Sequence of chain 1.A:
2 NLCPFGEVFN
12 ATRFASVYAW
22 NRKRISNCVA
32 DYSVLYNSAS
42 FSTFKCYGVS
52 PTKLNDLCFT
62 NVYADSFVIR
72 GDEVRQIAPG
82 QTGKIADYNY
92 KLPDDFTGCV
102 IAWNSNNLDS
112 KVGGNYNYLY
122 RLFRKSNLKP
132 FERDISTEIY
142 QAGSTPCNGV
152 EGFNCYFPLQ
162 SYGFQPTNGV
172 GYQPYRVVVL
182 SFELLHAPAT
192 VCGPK

The protein below binds the small molecule below.
Small molecule (SMILES): CC(=O)N[C@@H]1[C@@H](O)[C@H](O)[C@@H](CO)O[C@H]1O

Binding-site contacts:
Ligand atom O7 contacts residue LEU36 of chain 1.A at 4.4 Å.
Ligand atom C7 contacts residue PHE6 of chain 1.A at 4.5 Å (hydrophobic).
Ligand atom C8 contacts residue PHE10 of chain 1.A at 4.3 Å (hydrophobic).
Ligand atom C2 contacts residue ASN11 of chain 1.A at 2.5 Å.
Ligand atom C8 contacts residue VAL35 of chain 1.A at 3.5 Å (hydrophobic).
Ligand atom C4 contacts residue ASN11 of chain 1.A at 4.2 Å.
Ligand atom C7 contacts residue VAL35 of chain 1.A at 3.9 Å (hydrophobic).
Ligand atom C8 contacts residue ASN11 of chain 1.A at 4.0 Å.
Ligand atom N2 contacts residue ASN11 of chain 1.A at 3.1 Å (h-bond).
Ligand atom C1 contacts residue ASN11 of chain 1.A at 1.4 Å.
Ligand atom O3 contacts residue VAL35 of chain 1.A at 3.6 Å.
Ligand atom C5 contacts residue ASN11 of chain 1.A at 3.6 Å.
Ligand atom N2 contacts residue GLY7 of chain 1.A at 3.3 Å.
Ligand atom C7 contacts residue GLY7 of chain 1.A at 3.4 Å.
Ligand atom C8 contacts residue LEU36 of chain 1.A at 4.0 Å (hydrophobic).
Ligand atom C7 contacts residue ASN11 of chain 1.A at 3.8 Å.
Ligand atom O7 contacts residue GLY7 of chain 1.A at 3.0 Å.
Ligand atom O7 contacts residue VAL35 of chain 1.A at 4.3 Å.
Ligand atom N2 contacts residue VAL35 of chain 1.A at 4.4 Å.
Ligand atom O7 contacts residue PHE6 of chain 1.A at 3.5 Å.
Ligand atom C2 contacts residue GLY7 of chain 1.A at 4.5 Å.
Ligand atom O5 contacts residue ASN11 of chain 1.A at 2.3 Å (h-bond).
Ligand atom C3 contacts residue VAL35 of chain 1.A at 3.9 Å (hydrophobic).
Ligand atom C3 contacts residue ASN11 of chain 1.A at 3.8 Å.